The protein below binds the small molecule below.
Small molecule (SMILES): COc1ccc(C[C@H](N)C(=O)N[C@H]2[C@@H](O)[C@H](n3cnc4c(N(C)C)ncnc43)O[C@@H]2CO[P@TB10](=O)(O)O[C@H]2[C@@H](O)[C@H](n3ccc(N)nc3=O)O[C@@H]2CO[P](=O)(O)O[C@H]2[C@@H](O)[C@H](n3ccc(N)nc3=O)O[C@@H]2CO)cc1

Sequence of chain 1.YB:
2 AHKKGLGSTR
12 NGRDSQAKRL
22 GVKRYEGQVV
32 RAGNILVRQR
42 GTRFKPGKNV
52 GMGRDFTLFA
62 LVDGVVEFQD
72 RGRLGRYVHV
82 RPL

Binding-site contacts:
Ligand atom OP2 contacts residue ALA2 of chain 1.YB at 4.5 Å.
Ligand atom P contacts residue MG1 of chain 1.AOA at 4.2 Å.
Ligand atom OP1 contacts residue ALA2 of chain 1.YB at 3.9 Å.
Ligand atom OP1 contacts residue MG1 of chain 1.AOA at 2.8 Å.